This protein binds this small molecule.
Small molecule (SMILES): Cc1cc(CCCCCCCOc2ccc(C3=N[C@@H](C)CO3)cc2)on1

Sequence of chain 3.C:
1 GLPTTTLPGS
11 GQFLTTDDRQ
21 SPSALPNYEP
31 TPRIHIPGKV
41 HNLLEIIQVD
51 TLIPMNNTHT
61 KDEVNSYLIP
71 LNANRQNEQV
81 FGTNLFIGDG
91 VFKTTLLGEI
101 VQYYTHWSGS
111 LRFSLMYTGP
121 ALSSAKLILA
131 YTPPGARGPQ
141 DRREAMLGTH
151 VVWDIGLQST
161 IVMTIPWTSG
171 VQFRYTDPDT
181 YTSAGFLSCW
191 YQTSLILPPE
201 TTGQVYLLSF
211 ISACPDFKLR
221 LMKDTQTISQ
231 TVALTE

Binding-site contacts:
Ligand atom C4 contacts residue MET224 of chain 3.A at 3.8 Å (hydrophobic).
Ligand atom C5B contacts residue LEU106 of chain 3.A at 3.7 Å (hydrophobic).
Ligand atom N2 contacts residue ALA24 of chain 3.C at 3.4 Å.
Ligand atom C5C contacts residue TYR128 of chain 3.A at 3.5 Å (hydrophobic).
Ligand atom C5C contacts residue ILE104 of chain 3.A at 3.6 Å (hydrophobic).
Ligand atom N2 contacts residue PRO174 of chain 3.A at 3.9 Å.
Ligand atom O1B contacts residue MET221 of chain 3.A at 3.4 Å.
Ligand atom N2 contacts residue PHE186 of chain 3.A at 3.7 Å.
Ligand atom C6B contacts residue TYR197 of chain 3.A at 3.6 Å (hydrophobic).
Ligand atom C2B contacts residue MET221 of chain 3.A at 3.6 Å (hydrophobic).
Ligand atom C5 contacts residue TYR152 of chain 3.A at 3.8 Å (hydrophobic).
Ligand atom C1B contacts residue MET221 of chain 3.A at 4.0 Å (hydrophobic).
Ligand atom C6C contacts residue VAL191 of chain 3.A at 3.2 Å (hydrophobic).
Ligand atom C5B contacts residue TYR197 of chain 3.A at 3.7 Å (hydrophobic).
Ligand atom O1 contacts residue ALA24 of chain 3.C at 3.6 Å.
Ligand atom C3C contacts residue TYR128 of chain 3.A at 3.9 Å (hydrophobic).
Ligand atom CM1 contacts residue SER107 of chain 3.A at 3.6 Å.
Ligand atom C3B contacts residue MET221 of chain 3.A at 4.0 Å (hydrophobic).
Ligand atom C31 contacts residue ALA150 of chain 3.A at 3.5 Å (hydrophobic).
Ligand atom C4 contacts residue PHE186 of chain 3.A at 3.6 Å (hydrophobic).
Ligand atom C1C contacts residue TYR152 of chain 3.A at 4.0 Å (hydrophobic).
Ligand atom C4 contacts residue TYR152 of chain 3.A at 3.9 Å (hydrophobic).
Ligand atom C2C contacts residue VAL188 of chain 3.A at 3.2 Å (hydrophobic).
Ligand atom C4C contacts residue TYR152 of chain 3.A at 3.8 Å (hydrophobic).
Ligand atom C3 contacts residue PRO174 of chain 3.A at 3.8 Å (hydrophobic).
Ligand atom C3C contacts residue VAL188 of chain 3.A at 3.3 Å (hydrophobic).
Ligand atom C31 contacts residue VAL176 of chain 3.A at 3.3 Å (hydrophobic).
Ligand atom C4C contacts residue ILE104 of chain 3.A at 3.7 Å (hydrophobic).
Ligand atom C6C contacts residue MET221 of chain 3.A at 3.7 Å (hydrophobic).
Ligand atom C3 contacts residue PHE186 of chain 3.A at 3.8 Å (hydrophobic).
Ligand atom C31 contacts residue PRO174 of chain 3.A at 3.4 Å (hydrophobic).
Ligand atom C7C contacts residue TYR128 of chain 3.A at 3.6 Å (hydrophobic).
Ligand atom O1B contacts residue TYR128 of chain 3.A at 3.9 Å.
Ligand atom C31 contacts residue SER175 of chain 3.A at 3.6 Å.
Ligand atom O1 contacts residue VAL188 of chain 3.A at 3.8 Å.
Ligand atom O1 contacts residue PHE186 of chain 3.A at 3.5 Å.
Ligand atom O1B contacts residue ILE104 of chain 3.A at 3.8 Å.
Ligand atom C5 contacts residue PHE186 of chain 3.A at 3.5 Å (hydrophobic).
Ligand atom C7C contacts residue TYR197 of chain 3.A at 3.8 Å (hydrophobic).
Ligand atom O1 contacts residue TYR152 of chain 3.A at 3.9 Å.

Sequence of chain 3.A:
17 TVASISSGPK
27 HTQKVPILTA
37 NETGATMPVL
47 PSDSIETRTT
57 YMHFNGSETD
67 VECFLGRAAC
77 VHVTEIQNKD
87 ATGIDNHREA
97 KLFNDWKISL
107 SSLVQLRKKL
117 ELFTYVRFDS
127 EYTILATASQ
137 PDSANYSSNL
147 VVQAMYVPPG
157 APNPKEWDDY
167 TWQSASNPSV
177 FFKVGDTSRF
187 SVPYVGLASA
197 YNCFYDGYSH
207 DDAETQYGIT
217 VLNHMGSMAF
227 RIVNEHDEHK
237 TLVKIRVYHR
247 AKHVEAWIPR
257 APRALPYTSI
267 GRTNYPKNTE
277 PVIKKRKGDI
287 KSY